Binding-site contacts:
Ligand atom C41 contacts residue SER234 of chain 1.D at 3.9 Å.
Ligand atom C42 contacts residue VAL23 of chain 1.D at 4.0 Å (hydrophobic).
Ligand atom O05 contacts residue LEU361 of chain 1.D at 3.3 Å.
Ligand atom C38 contacts residue PRO358 of chain 1.D at 4.0 Å (hydrophobic).
Ligand atom O03 contacts residue ARG276 of chain 1.D at 3.3 Å (salt-bridge).
Ligand atom C32 contacts residue ASP26 of chain 1.D at 3.8 Å.
Ligand atom C34 contacts residue LYS19 of chain 1.D at 3.6 Å.
Ligand atom C44 contacts residue LEU361 of chain 1.D at 3.7 Å (hydrophobic).
Ligand atom C35 contacts residue LYS19 of chain 1.D at 3.8 Å.
Ligand atom O13 contacts residue ARG359 of chain 1.D at 3.0 Å (salt-bridge).
Ligand atom C30 contacts residue HIS227 of chain 1.D at 3.2 Å.
Ligand atom C16 contacts residue THR274 of chain 1.D at 3.4 Å.
Ligand atom C28 contacts residue LEU361 of chain 1.D at 4.0 Å (hydrophobic).
Ligand atom C39 contacts residue PRO358 of chain 1.D at 4.1 Å (hydrophobic).
Ligand atom C14 contacts residue THR274 of chain 1.D at 3.4 Å.
Ligand atom C27 contacts residue ARG359 of chain 1.D at 3.2 Å.
Ligand atom O12 contacts residue ARG359 of chain 1.D at 2.8 Å (salt-bridge).
Ligand atom C08 contacts residue ASP224 of chain 1.D at 3.9 Å.
Ligand atom C07 contacts residue HIS227 of chain 1.D at 3.4 Å.
Ligand atom C31 contacts residue HIS227 of chain 1.D at 3.4 Å.
Ligand atom C44 contacts residue ARG359 of chain 1.D at 4.1 Å.
Ligand atom C41 contacts residue VAL23 of chain 1.D at 3.5 Å (hydrophobic).
Ligand atom C40 contacts residue SER234 of chain 1.D at 3.5 Å.
Ligand atom C19 contacts residue SER275 of chain 1.D at 4.1 Å.
Ligand atom C40 contacts residue GLU27 of chain 1.D at 4.0 Å.
Ligand atom C33 contacts residue ASP26 of chain 1.D at 3.3 Å.
Ligand atom C19 contacts residue THR274 of chain 1.D at 3.9 Å.
Ligand atom O07 contacts residue GLN279 of chain 1.D at 3.7 Å.
Ligand atom C05 contacts residue HIS227 of chain 1.D at 3.9 Å.
Ligand atom O06 contacts residue THR274 of chain 1.D at 2.4 Å (h-bond).
Ligand atom C40 contacts residue ALA231 of chain 1.D at 3.8 Å (hydrophobic).
Ligand atom C15 contacts residue THR274 of chain 1.D at 3.4 Å.
Ligand atom C06 contacts residue HIS227 of chain 1.D at 3.8 Å.
Ligand atom C36 contacts residue HIS227 of chain 1.D at 3.2 Å.
Ligand atom C47 contacts residue ARG276 of chain 1.D at 3.4 Å.
Ligand atom O14 contacts residue HIS227 of chain 1.D at 2.3 Å (h-bond).
Ligand atom C08 contacts residue HIS227 of chain 1.D at 3.6 Å.
Ligand atom C39 contacts residue ALA231 of chain 1.D at 3.6 Å (hydrophobic).
Ligand atom C41 contacts residue GLU27 of chain 1.D at 3.4 Å.
Ligand atom C28 contacts residue ARG359 of chain 1.D at 3.4 Å.

A small-molecule ligand and the protein it binds are described below.
Small molecule (SMILES): CC(=O)O[C@H]1C(=O)[C@@]2(C)[C@H]([C@H](OC(=O)c3ccccc3)[C@]3(O)C[C@H](OC(=O)[C@H](O)[C@@H](NC(=O)c4ccccc4)c4ccccc4)C(C)=C1C3(C)C)[C@]1(OC(C)=O)CO[C@@H]1C[C@@H]2O

Sequence of chain 1.D:
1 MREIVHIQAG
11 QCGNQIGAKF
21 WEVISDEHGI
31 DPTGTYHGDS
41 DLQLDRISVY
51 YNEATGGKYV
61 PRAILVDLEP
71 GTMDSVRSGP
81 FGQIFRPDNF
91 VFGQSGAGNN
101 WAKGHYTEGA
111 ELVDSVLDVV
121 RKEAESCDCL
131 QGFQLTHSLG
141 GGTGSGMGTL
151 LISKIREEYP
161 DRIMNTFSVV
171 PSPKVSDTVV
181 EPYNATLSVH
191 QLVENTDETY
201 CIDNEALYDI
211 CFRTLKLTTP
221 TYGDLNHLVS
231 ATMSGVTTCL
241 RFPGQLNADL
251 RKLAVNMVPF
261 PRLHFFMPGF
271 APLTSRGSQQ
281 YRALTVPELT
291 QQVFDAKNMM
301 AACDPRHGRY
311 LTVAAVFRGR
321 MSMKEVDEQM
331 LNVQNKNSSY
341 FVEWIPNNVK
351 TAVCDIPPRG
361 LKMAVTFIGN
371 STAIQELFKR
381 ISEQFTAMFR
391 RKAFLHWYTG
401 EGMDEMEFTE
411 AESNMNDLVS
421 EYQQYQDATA